Binding-site contacts:
Ligand atom C2 contacts residue TRP232 of chain 2.A at 4.0 Å (hydrophobic).
Ligand atom C1 contacts residue TRP232 of chain 2.A at 3.8 Å (hydrophobic).
Ligand atom O2 contacts residue ALA65 of chain 2.A at 3.4 Å.
Ligand atom O1 contacts residue ASN14 of chain 2.A at 3.4 Å (h-bond).
Ligand atom C1 contacts residue TYR157 of chain 2.A at 3.5 Å (hydrophobic).
Ligand atom O1 contacts residue ASP16 of chain 2.A at 2.9 Å (salt-bridge).
Ligand atom O6 contacts residue GLU155 of chain 2.A at 2.6 Å (salt-bridge).
Ligand atom C2 contacts residue ASP67 of chain 2.A at 3.3 Å.
Ligand atom O6 contacts residue PRO156 of chain 2.A at 3.2 Å.
Ligand atom O4 contacts residue ARG346 of chain 2.A at 3.3 Å (salt-bridge).
Ligand atom O1 contacts residue LYS17 of chain 2.A at 2.9 Å (salt-bridge).
Ligand atom O3 contacts residue TRP64 of chain 2.A at 3.3 Å (h-bond).
Ligand atom O2 contacts residue ASP67 of chain 2.A at 2.6 Å (salt-bridge).
Ligand atom O2 contacts residue TRP64 of chain 2.A at 3.3 Å (h-bond).
Ligand atom O3 contacts residue ASP67 of chain 2.A at 2.7 Å (salt-bridge).
Ligand atom O6 contacts residue ARG346 of chain 2.A at 3.9 Å.
Ligand atom C1 contacts residue LYS17 of chain 2.A at 3.5 Å.
Ligand atom C1 contacts residue ASP16 of chain 2.A at 3.5 Å.
Ligand atom C6 contacts residue ARG346 of chain 2.A at 3.7 Å.
Ligand atom C6 contacts residue TYR157 of chain 2.A at 3.9 Å (hydrophobic).
Ligand atom O3 contacts residue TRP342 of chain 2.A at 3.9 Å.
Ligand atom C4 contacts residue TRP342 of chain 2.A at 3.5 Å (hydrophobic).
Ligand atom O4 contacts residue ARG68 of chain 2.A at 2.6 Å (salt-bridge).
Ligand atom O3 contacts residue ARG68 of chain 2.A at 2.7 Å (salt-bridge).
Ligand atom C2 contacts residue LYS17 of chain 2.A at 3.7 Å.
Ligand atom C3 contacts residue ARG68 of chain 2.A at 3.8 Å.
Ligand atom O5 contacts residue TYR157 of chain 2.A at 3.2 Å.
Ligand atom C4 contacts residue ARG68 of chain 2.A at 3.7 Å.
Ligand atom C2 contacts residue GLU113 of chain 2.A at 3.8 Å.
Ligand atom O3 contacts residue ALA65 of chain 2.A at 3.4 Å.
Ligand atom O4 contacts residue TRP342 of chain 2.A at 3.9 Å.
Ligand atom O2 contacts residue MET332 of chain 2.A at 3.9 Å.
Ligand atom C3 contacts residue ASP67 of chain 2.A at 3.6 Å.
Ligand atom C6 contacts residue PRO156 of chain 2.A at 3.7 Å (hydrophobic).
Ligand atom O2 contacts residue GLU113 of chain 2.A at 3.0 Å (salt-bridge).
Ligand atom C6 contacts residue GLU155 of chain 2.A at 3.5 Å.
Ligand atom O2 contacts residue LYS17 of chain 2.A at 2.8 Å (salt-bridge).
Ligand atom C6 contacts residue TRP342 of chain 2.A at 3.6 Å (hydrophobic).
Ligand atom O6 contacts residue TYR157 of chain 2.A at 3.3 Å (h-bond).
Ligand atom C3 contacts residue TRP64 of chain 2.A at 3.6 Å (hydrophobic).

This small molecule binds to this protein.
Small molecule (SMILES): OC[C@H]1O[C@H](O[C@H]2[C@H](O)[C@@H](O)[C@@H](O)O[C@@H]2CO)[C@H](O)[C@@H](O)[C@@H]1O

Sequence of chain 2.A:
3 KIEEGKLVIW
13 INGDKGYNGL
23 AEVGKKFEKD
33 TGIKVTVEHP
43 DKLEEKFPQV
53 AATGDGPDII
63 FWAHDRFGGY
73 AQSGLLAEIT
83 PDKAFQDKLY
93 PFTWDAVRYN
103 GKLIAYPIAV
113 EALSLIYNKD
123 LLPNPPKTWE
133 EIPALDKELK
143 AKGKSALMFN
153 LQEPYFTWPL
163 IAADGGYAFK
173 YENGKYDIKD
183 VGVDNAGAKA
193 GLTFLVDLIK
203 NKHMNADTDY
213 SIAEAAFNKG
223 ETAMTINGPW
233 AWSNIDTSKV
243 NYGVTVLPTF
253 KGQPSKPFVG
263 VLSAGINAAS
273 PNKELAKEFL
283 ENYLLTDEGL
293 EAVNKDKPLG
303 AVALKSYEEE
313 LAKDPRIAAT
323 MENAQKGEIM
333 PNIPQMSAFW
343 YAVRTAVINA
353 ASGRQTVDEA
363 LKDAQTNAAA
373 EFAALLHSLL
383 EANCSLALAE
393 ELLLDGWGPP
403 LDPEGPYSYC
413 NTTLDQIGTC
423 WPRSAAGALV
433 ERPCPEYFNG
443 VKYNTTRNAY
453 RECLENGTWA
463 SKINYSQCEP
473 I